Binding-site contacts:
Ligand atom NBA contacts residue GLY246 of chain 1.A at 3.0 Å (h-bond).
Ligand atom CBM contacts residue HIS247 of chain 1.A at 3.5 Å.
Ligand atom OAI contacts residue HIS247 of chain 1.A at 2.7 Å (h-bond).
Ligand atom CBD contacts residue GLY183 of chain 1.A at 3.7 Å.
Ligand atom CAS contacts residue TRP273 of chain 1.A at 3.5 Å (hydrophobic).
Ligand atom CD2 contacts residue THR185 of chain 1.A at 3.5 Å.
Ligand atom CAU contacts residue TRP273 of chain 1.A at 3.3 Å (hydrophobic).
Ligand atom OAH contacts residue GLY88 of chain 1.A at 2.9 Å.
Ligand atom CAT contacts residue GLN84 of chain 1.A at 3.4 Å.
Ligand atom CAT contacts residue GLY85 of chain 1.A at 3.3 Å.
Ligand atom CBJ contacts residue CYS90 of chain 1.A at 2.8 Å (hydrophobic).
Ligand atom O contacts residue TRP91 of chain 1.A at 3.5 Å.
Ligand atom OAH contacts residue GLN84 of chain 1.A at 2.8 Å (h-bond).
Ligand atom O contacts residue GLY183 of chain 1.A at 2.9 Å (h-bond).
Ligand atom CAQ contacts residue GLN84 of chain 1.A at 3.3 Å.
Ligand atom CA contacts residue GLY246 of chain 1.A at 3.5 Å.
Ligand atom CBF contacts residue CYS90 of chain 1.A at 2.9 Å (hydrophobic).
Ligand atom CAP contacts residue TRP273 of chain 1.A at 3.4 Å (hydrophobic).
Ligand atom CBM contacts residue CYS90 of chain 1.A at 2.0 Å (hydrophobic).
Ligand atom NBA contacts residue CYS90 of chain 1.A at 3.0 Å (h-bond).
Ligand atom O contacts residue GLY182 of chain 1.A at 3.2 Å.
Ligand atom OAH contacts residue CYS90 of chain 1.A at 2.8 Å (h-bond).
Ligand atom CD1 contacts residue GLY246 of chain 1.A at 3.7 Å.
Ligand atom CB contacts residue GLY183 of chain 1.A at 3.3 Å.
Ligand atom CAN contacts residue GLY182 of chain 1.A at 3.6 Å.
Ligand atom CAV contacts residue GLY85 of chain 1.A at 2.9 Å.
Ligand atom NBL contacts residue TRP273 of chain 1.A at 3.5 Å (h-bond).
Ligand atom OAI contacts residue GLY246 of chain 1.A at 3.3 Å (h-bond).
Ligand atom CBF contacts residue GLN84 of chain 1.A at 3.6 Å.
Ligand atom N contacts residue GLY183 of chain 1.A at 2.8 Å (h-bond).
Ligand atom OAH contacts residue LEU87 of chain 1.A at 3.6 Å (h-bond).
Ligand atom OAH contacts residue ASP89 of chain 1.A at 3.2 Å (salt-bridge).
Ligand atom C contacts residue CYS90 of chain 1.A at 3.6 Å (hydrophobic).
Ligand atom OAI contacts residue CYS90 of chain 1.A at 2.8 Å (h-bond).
Ligand atom CBG contacts residue GLY182 of chain 1.A at 3.8 Å.
Ligand atom NBL contacts residue GLY85 of chain 1.A at 3.7 Å.
Ligand atom CAQ contacts residue LEU87 of chain 1.A at 3.6 Å (hydrophobic).
Ligand atom CAL contacts residue GLY182 of chain 1.A at 3.5 Å.
Ligand atom CA contacts residue GLY183 of chain 1.A at 3.5 Å.
Ligand atom C contacts residue GLY246 of chain 1.A at 3.8 Å.

Sequence of chain 1.A:
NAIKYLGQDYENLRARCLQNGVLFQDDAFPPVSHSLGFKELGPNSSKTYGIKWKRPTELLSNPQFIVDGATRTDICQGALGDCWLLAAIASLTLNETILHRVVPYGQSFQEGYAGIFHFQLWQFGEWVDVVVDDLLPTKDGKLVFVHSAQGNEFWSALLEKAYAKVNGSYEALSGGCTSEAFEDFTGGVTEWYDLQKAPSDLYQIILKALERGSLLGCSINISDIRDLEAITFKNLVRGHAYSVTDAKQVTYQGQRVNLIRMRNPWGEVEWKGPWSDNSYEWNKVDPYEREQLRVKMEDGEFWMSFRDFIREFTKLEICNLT

The small molecule below binds the protein below.
Small molecule (SMILES): CC[C@H](NC(=O)[C@H](CC(C)C)NC(=O)OCc1ccccc1)[C@H](O)C(=O)NCCCN1CCN(C)CC1